This small molecule binds to this protein.
Small molecule (SMILES): N=c1ccn([C@H]2C[C@H](O[P](=O)(O)OC[C@H]3O[C@@H](n4cnc5c(N)ncnc54)C[C@@H]3O[P](=O)(O)OC[C@H]3O[C@@H](n4cnc5c(=O)nc(N)[nH]c54)C[C@@H]3O[P](=O)(O)OC[C@H]3O[C@@H](n4cnc5c(=O)nc(N)[nH]c54)C[C@@H]3O[P](=O)(O)OC[C@H]3O[C@@H](n4ccc(N)nc4=O)C[C@@H]3O[P](=O)(O)OC[C@H]3O[C@@H](n4ccc(N)nc4=O)C[C@@H]3O[P](=O)(O)OC[C@H]3O[C@@H](n4cnc5c(N)ncnc54)C[C@@H]3O[P](=O)(O)OC[C@H]3O[C@@H](n4cnc5c(N)ncnc54)C[C@@H]3O)[C@@H](COP(=O)=O)O2)c(=O)[nH]1

Binding-site contacts:
Ligand atom OP2 contacts residue ASN491 of chain 54.A at 2.9 Å.
Ligand atom N7 contacts residue GLN499 of chain 55.A at 2.8 Å (h-bond).
Ligand atom O2 contacts residue PRO171 of chain 54.A at 3.0 Å (h-bond).
Ligand atom N1 contacts residue ASP401 of chain 55.A at 2.6 Å (salt-bridge).
Ligand atom N3 contacts residue ARG170 of chain 54.A at 2.0 Å (salt-bridge).
Ligand atom C5 contacts residue ASP497 of chain 55.A at 3.1 Å.
Ligand atom N7 contacts residue THR498 of chain 55.A at 3.1 Å.
Ligand atom OP1 contacts residue PRO501 of chain 55.A at 3.1 Å.
Ligand atom OP2 contacts residue SER287 of chain 55.A at 2.9 Å.
Ligand atom C5 contacts residue ARG170 of chain 54.A at 2.4 Å.
Ligand atom OP2 contacts residue VAL492 of chain 54.A at 2.5 Å (h-bond).
Ligand atom O2 contacts residue DG2 of chain 55.B at 2.8 Å (h-bond).
Ligand atom O4' contacts residue THR558 of chain 54.A at 3.1 Å.
Ligand atom C6 contacts residue ASN491 of chain 54.A at 3.1 Å.
Ligand atom O2 contacts residue LYS559 of chain 54.A at 2.8 Å (salt-bridge).
Ligand atom N3 contacts residue DG2 of chain 55.B at 2.9 Å (h-bond).
Ligand atom C4 contacts residue ASN491 of chain 54.A at 2.5 Å.
Ligand atom O6 contacts residue ASP401 of chain 55.A at 2.7 Å (salt-bridge).
Ligand atom OP1 contacts residue PRO289 of chain 55.A at 3.2 Å.
Ligand atom N1 contacts residue PRO545 of chain 54.A at 3.2 Å.
Ligand atom O3' contacts residue LYS178 of chain 54.A at 2.9 Å.
Ligand atom N4 contacts residue ARG170 of chain 54.A at 0.6 Å (salt-bridge).
Ligand atom N4 contacts residue ASN491 of chain 54.A at 2.7 Å (h-bond).
Ligand atom N1 contacts residue MET398 of chain 55.A at 3.0 Å.
Ligand atom OP1 contacts residue GLY284 of chain 55.A at 3.0 Å.
Ligand atom O4' contacts residue GLN499 of chain 55.A at 3.0 Å (h-bond).
Ligand atom C5 contacts residue ASN491 of chain 54.A at 2.3 Å.
Ligand atom C2 contacts residue ASP399 of chain 55.A at 3.1 Å.
Ligand atom C4 contacts residue ARG170 of chain 54.A at 1.2 Å.
Ligand atom O2 contacts residue THR558 of chain 54.A at 2.7 Å (h-bond).
Ligand atom O3' contacts residue VAL492 of chain 54.A at 3.2 Å.
Ligand atom O3' contacts residue PRO289 of chain 55.A at 3.1 Å.
Ligand atom C2 contacts residue ASP401 of chain 55.A at 3.1 Å.
Ligand atom C4 contacts residue ASP497 of chain 55.A at 3.1 Å.
Ligand atom N2 contacts residue ASP401 of chain 55.A at 2.8 Å (salt-bridge).
Ligand atom N4 contacts residue DG2 of chain 55.B at 2.9 Å (h-bond).
Ligand atom N6 contacts residue GLN410 of chain 54.A at 2.7 Å (h-bond).
Ligand atom C2 contacts residue MET398 of chain 55.A at 2.7 Å (hydrophobic).
Ligand atom N6 contacts residue SER555 of chain 54.A at 3.1 Å.
Ligand atom N2 contacts residue SER403 of chain 55.A at 3.0 Å (h-bond).

Sequence of chain 55.A:
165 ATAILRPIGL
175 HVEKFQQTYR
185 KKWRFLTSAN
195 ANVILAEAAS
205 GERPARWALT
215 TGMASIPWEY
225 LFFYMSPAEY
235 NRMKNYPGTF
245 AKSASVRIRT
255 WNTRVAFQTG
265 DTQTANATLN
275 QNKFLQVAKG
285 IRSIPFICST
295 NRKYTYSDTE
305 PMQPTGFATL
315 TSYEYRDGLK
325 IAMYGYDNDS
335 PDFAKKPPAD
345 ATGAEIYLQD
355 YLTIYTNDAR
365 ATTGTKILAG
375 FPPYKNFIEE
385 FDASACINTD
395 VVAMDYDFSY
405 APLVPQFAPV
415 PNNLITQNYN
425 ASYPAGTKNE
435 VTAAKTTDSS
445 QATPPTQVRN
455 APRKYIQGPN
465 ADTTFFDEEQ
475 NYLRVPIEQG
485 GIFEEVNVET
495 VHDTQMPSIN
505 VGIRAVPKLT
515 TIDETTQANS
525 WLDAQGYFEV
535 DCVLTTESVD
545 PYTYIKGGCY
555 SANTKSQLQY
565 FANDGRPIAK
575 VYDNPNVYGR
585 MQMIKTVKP

Sequence of chain 54.A:
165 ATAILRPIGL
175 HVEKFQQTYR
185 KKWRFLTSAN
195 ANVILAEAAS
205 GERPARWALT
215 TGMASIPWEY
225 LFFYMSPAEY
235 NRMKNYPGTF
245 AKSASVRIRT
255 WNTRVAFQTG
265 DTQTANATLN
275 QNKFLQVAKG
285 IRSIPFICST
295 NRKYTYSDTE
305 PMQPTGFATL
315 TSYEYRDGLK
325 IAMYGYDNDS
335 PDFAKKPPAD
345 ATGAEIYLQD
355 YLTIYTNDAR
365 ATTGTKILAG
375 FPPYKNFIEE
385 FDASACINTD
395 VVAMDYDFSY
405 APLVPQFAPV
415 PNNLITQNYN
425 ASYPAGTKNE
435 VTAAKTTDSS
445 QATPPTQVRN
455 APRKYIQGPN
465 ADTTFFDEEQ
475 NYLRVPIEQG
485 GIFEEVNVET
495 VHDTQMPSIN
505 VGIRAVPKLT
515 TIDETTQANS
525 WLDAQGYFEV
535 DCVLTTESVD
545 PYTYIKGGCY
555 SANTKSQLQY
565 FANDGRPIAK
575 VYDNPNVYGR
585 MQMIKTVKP